Sequence of chain 2.D:
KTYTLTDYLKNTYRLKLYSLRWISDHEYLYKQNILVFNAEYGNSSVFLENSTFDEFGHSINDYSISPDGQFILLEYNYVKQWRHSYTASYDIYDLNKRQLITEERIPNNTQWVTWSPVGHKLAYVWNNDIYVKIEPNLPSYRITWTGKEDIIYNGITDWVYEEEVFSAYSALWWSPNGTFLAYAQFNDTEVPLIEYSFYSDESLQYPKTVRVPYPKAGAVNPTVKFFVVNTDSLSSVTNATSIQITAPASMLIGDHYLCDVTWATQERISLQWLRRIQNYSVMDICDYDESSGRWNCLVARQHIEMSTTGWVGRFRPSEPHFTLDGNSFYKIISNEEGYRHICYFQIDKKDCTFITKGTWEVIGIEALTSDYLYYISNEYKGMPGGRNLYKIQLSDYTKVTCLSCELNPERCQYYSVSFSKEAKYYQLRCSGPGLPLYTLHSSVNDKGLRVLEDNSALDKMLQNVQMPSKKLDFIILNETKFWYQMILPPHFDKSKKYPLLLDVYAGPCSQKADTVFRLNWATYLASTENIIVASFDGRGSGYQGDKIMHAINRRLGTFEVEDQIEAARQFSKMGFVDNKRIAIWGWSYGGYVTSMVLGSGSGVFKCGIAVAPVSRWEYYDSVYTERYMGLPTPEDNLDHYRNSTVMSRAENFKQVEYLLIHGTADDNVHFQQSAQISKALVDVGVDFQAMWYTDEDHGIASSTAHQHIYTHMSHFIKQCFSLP

Binding-site contacts:
Ligand atom C2 contacts residue TRP161 of chain 2.D at 4.0 Å (hydrophobic).
Ligand atom C6 contacts residue ASN255 of chain 2.D at 4.2 Å.
Ligand atom O5 contacts residue TRP161 of chain 2.D at 3.8 Å.
Ligand atom C1 contacts residue ASN255 of chain 2.D at 1.4 Å.
Ligand atom C3 contacts residue ASN255 of chain 2.D at 3.8 Å.
Ligand atom N2 contacts residue ASN255 of chain 2.D at 2.9 Å (h-bond).
Ligand atom C7 contacts residue ASN255 of chain 2.D at 4.0 Å.
Ligand atom C1 contacts residue TRP161 of chain 2.D at 4.2 Å (hydrophobic).
Ligand atom C4 contacts residue ASN255 of chain 2.D at 4.2 Å.
Ligand atom O5 contacts residue ASN255 of chain 2.D at 2.4 Å (h-bond).
Ligand atom C2 contacts residue ASN255 of chain 2.D at 2.4 Å.
Ligand atom O3 contacts residue TRP161 of chain 2.D at 4.3 Å.
Ligand atom C4 contacts residue TRP161 of chain 2.D at 4.2 Å (hydrophobic).
Ligand atom C5 contacts residue ASN255 of chain 2.D at 3.7 Å.

A small-molecule ligand and the protein it binds are described below.
Small molecule (SMILES): CC(=O)N[C@@H]1[C@@H](O)[C@H](O)[C@@H](CO)O[C@H]1O